This small molecule binds to this protein.
Small molecule (SMILES): Oc1cccnc1Br

Binding-site contacts:
Ligand atom C02 contacts residue TRP149 of chain 1.A at 4.0 Å (hydrophobic).
Ligand atom O01 contacts residue GLU150 of chain 1.A at 3.4 Å (salt-bridge).
Ligand atom N06 contacts residue PHE168 of chain 1.A at 4.3 Å.
Ligand atom C04 contacts residue HIS167 of chain 1.A at 3.6 Å.
Ligand atom C04 contacts residue LEU121 of chain 1.A at 4.1 Å (hydrophobic).
Ligand atom BR1 contacts residue ILE97 of chain 1.A at 4.0 Å.
Ligand atom C03 contacts residue LEU121 of chain 1.A at 4.0 Å (hydrophobic).
Ligand atom C03 contacts residue HIS167 of chain 1.A at 4.3 Å.
Ligand atom C04 contacts residue ALA164 of chain 1.A at 4.2 Å (hydrophobic).
Ligand atom C04 contacts residue PHE168 of chain 1.A at 3.8 Å (hydrophobic).
Ligand atom C05 contacts residue ALA164 of chain 1.A at 4.0 Å (hydrophobic).
Ligand atom C05 contacts residue PHE168 of chain 1.A at 4.2 Å (hydrophobic).
Ligand atom BR1 contacts residue TRP149 of chain 1.A at 4.5 Å.
Ligand atom C02 contacts residue PHE168 of chain 1.A at 3.8 Å (hydrophobic).
Ligand atom BR1 contacts residue LEU119 of chain 1.A at 4.0 Å.
Ligand atom BR1 contacts residue GLY148 of chain 1.A at 4.0 Å.
Ligand atom C03 contacts residue PHE168 of chain 1.A at 3.6 Å (hydrophobic).
Ligand atom BR1 contacts residue GLN147 of chain 1.A at 4.1 Å.
Ligand atom N06 contacts residue ALA164 of chain 1.A at 4.2 Å.
Ligand atom C05 contacts residue HIS167 of chain 1.A at 3.9 Å.
Ligand atom C07 contacts residue PHE168 of chain 1.A at 4.2 Å (hydrophobic).
Ligand atom O01 contacts residue GLY148 of chain 1.A at 3.2 Å.
Ligand atom C02 contacts residue LEU121 of chain 1.A at 3.9 Å (hydrophobic).
Ligand atom O01 contacts residue PHE168 of chain 1.A at 4.3 Å.
Ligand atom N06 contacts residue LEU121 of chain 1.A at 4.1 Å.
Ligand atom BR1 contacts residue GLY98 of chain 1.A at 3.8 Å.
Ligand atom C07 contacts residue LEU121 of chain 1.A at 4.0 Å (hydrophobic).
Ligand atom C05 contacts residue LEU121 of chain 1.A at 4.1 Å (hydrophobic).
Ligand atom O01 contacts residue TRP149 of chain 1.A at 3.2 Å.
Ligand atom C02 contacts residue GLY148 of chain 1.A at 4.2 Å.

Sequence of chain 1.A:
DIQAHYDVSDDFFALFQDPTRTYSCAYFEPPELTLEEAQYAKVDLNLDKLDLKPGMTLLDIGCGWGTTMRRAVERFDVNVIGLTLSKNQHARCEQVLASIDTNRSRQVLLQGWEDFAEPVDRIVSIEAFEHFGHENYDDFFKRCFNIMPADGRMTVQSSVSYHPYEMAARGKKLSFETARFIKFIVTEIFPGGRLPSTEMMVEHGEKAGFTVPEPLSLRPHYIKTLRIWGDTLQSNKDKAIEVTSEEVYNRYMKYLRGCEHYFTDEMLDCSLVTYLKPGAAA